Binding-site contacts:
Ligand atom O5 contacts residue LEU215 of chain 1.C at 4.0 Å.
Ligand atom C5 contacts residue LEU215 of chain 1.C at 4.3 Å (hydrophobic).
Ligand atom C6 contacts residue PHE129 of chain 1.C at 4.2 Å (hydrophobic).
Ligand atom O4 contacts residue GLY104 of chain 1.C at 4.4 Å.
Ligand atom O4 contacts residue ASP87 of chain 1.C at 2.6 Å (salt-bridge).
Ligand atom O6 contacts residue HIS219 of chain 1.C at 3.6 Å.
Ligand atom C8 contacts residue TRP133 of chain 1.C at 4.3 Å (hydrophobic).
Ligand atom O4 contacts residue ALA86 of chain 1.C at 4.3 Å.
Ligand atom C2 contacts residue ASN131 of chain 1.C at 4.0 Å.
Ligand atom C7 contacts residue GLY105 of chain 1.C at 4.0 Å.
Ligand atom C4 contacts residue LEU215 of chain 1.C at 4.2 Å (hydrophobic).
Ligand atom C1 contacts residue LEU215 of chain 1.C at 4.4 Å (hydrophobic).
Ligand atom C2 contacts residue LEU215 of chain 1.C at 4.2 Å (hydrophobic).
Ligand atom N2 contacts residue ASN131 of chain 1.C at 3.5 Å (h-bond).
Ligand atom O4 contacts residue LEU215 of chain 1.C at 3.0 Å (h-bond).
Ligand atom C8 contacts residue ASN131 of chain 1.C at 4.1 Å.
Ligand atom O3 contacts residue GLY104 of chain 1.C at 4.0 Å.
Ligand atom C3 contacts residue ASN131 of chain 1.C at 3.3 Å.
Ligand atom O7 contacts residue PRO103 of chain 1.C at 4.2 Å.
Ligand atom C4 contacts residue PHE129 of chain 1.C at 3.6 Å (hydrophobic).
Ligand atom O7 contacts residue GLY104 of chain 1.C at 3.8 Å.
Ligand atom C3 contacts residue GLY105 of chain 1.C at 4.3 Å.
Ligand atom O6 contacts residue SER216 of chain 1.C at 2.5 Å (h-bond).
Ligand atom C4 contacts residue ASP87 of chain 1.C at 3.6 Å.
Ligand atom C3 contacts residue PHE129 of chain 1.C at 3.5 Å (hydrophobic).
Ligand atom C6 contacts residue SER216 of chain 1.C at 3.5 Å.
Ligand atom O3 contacts residue GLY105 of chain 1.C at 3.0 Å (h-bond).
Ligand atom C7 contacts residue LEU215 of chain 1.C at 4.2 Å (hydrophobic).
Ligand atom O4 contacts residue GLY214 of chain 1.C at 3.3 Å.
Ligand atom O3 contacts residue ASN131 of chain 1.C at 2.8 Å (h-bond).
Ligand atom C5 contacts residue PHE129 of chain 1.C at 3.6 Å (hydrophobic).
Ligand atom O7 contacts residue GLY105 of chain 1.C at 3.2 Å (h-bond).
Ligand atom O7 contacts residue LEU215 of chain 1.C at 3.5 Å.
Ligand atom C6 contacts residue LEU215 of chain 1.C at 4.0 Å (hydrophobic).
Ligand atom C6 contacts residue HIS219 of chain 1.C at 3.6 Å.
Ligand atom O1 contacts residue LEU215 of chain 1.C at 3.7 Å.
Ligand atom O3 contacts residue PHE129 of chain 1.C at 3.8 Å.
Ligand atom O3 contacts residue ASP87 of chain 1.C at 2.6 Å (salt-bridge).
Ligand atom C7 contacts residue ASN131 of chain 1.C at 3.8 Å.
Ligand atom C3 contacts residue ASP87 of chain 1.C at 3.6 Å.

The small molecule below binds the protein below.
Small molecule (SMILES): CC(=O)N[C@@H]1[C@@H](O)[C@@H](O)[C@@H](CO)O[C@H]1O

Sequence of chain 1.C:
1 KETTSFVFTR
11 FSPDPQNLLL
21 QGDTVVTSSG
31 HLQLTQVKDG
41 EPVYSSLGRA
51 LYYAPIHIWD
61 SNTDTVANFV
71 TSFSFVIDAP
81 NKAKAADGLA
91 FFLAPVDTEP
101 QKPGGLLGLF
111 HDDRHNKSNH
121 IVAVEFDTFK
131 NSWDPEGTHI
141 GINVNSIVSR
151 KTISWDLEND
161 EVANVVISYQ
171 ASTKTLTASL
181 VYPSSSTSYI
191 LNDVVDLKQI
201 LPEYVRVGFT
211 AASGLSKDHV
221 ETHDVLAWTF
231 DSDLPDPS